Sequence of chain 1.E:
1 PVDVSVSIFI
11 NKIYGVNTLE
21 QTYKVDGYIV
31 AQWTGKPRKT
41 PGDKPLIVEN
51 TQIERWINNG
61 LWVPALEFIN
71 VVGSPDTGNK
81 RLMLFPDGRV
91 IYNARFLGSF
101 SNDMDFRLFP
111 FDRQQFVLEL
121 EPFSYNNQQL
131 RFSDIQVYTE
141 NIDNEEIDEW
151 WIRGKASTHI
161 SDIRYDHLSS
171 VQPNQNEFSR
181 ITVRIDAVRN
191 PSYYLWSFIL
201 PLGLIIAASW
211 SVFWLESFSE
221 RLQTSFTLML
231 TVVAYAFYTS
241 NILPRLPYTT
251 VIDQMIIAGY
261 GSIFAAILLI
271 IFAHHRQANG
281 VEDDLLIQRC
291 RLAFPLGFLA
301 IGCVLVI

This protein binds this small molecule.
Small molecule (SMILES): CN(C)CCCN1c2ccccc2Sc2ccc(Cl)cc21

Binding-site contacts:
Ligand atom N2 contacts residue GLU145 of chain 1.E at 3.7 Å.
Ligand atom CL1 contacts residue LYS12 of chain 1.E at 4.0 Å.
Ligand atom C17 contacts residue TRP150 of chain 1.E at 3.8 Å (hydrophobic).
Ligand atom S1 contacts residue ILE152 of chain 1.E at 3.4 Å.
Ligand atom C16 contacts residue GLU145 of chain 1.E at 3.4 Å.
Ligand atom C1 contacts residue ILE13 of chain 1.E at 3.6 Å (hydrophobic).
Ligand atom CL1 contacts residue THR139 of chain 1.E at 3.5 Å.
Ligand atom C6 contacts residue TRP150 of chain 1.E at 3.5 Å (hydrophobic).
Ligand atom N1 contacts residue ILE13 of chain 1.E at 3.8 Å.
Ligand atom N2 contacts residue ASP148 of chain 1.E at 3.8 Å.
Ligand atom C16 contacts residue ASP148 of chain 1.E at 3.8 Å.
Ligand atom C9 contacts residue VAL137 of chain 1.E at 3.2 Å (hydrophobic).
Ligand atom C15 contacts residue ASN144 of chain 1.E at 3.8 Å.
Ligand atom C6 contacts residue PHE116 of chain 1.E at 3.3 Å (hydrophobic).
Ligand atom C5 contacts residue TRP150 of chain 1.E at 3.0 Å (hydrophobic).
Ligand atom C4 contacts residue ILE13 of chain 1.E at 4.0 Å (hydrophobic).
Ligand atom S1 contacts residue ILE13 of chain 1.E at 3.8 Å.
Ligand atom C10 contacts residue THR139 of chain 1.E at 3.6 Å.
Ligand atom N2 contacts residue GLU140 of chain 1.E at 3.7 Å.
Ligand atom C5 contacts residue ILE13 of chain 1.E at 3.6 Å (hydrophobic).
Ligand atom CL1 contacts residue ASN11 of chain 1.E at 3.5 Å.
Ligand atom C9 contacts residue ILE10 of chain 1.E at 3.7 Å (hydrophobic).
Ligand atom C17 contacts residue ILE13 of chain 1.E at 2.9 Å (hydrophobic).
Ligand atom C14 contacts residue THR139 of chain 1.E at 3.8 Å.
Ligand atom N2 contacts residue ASN141 of chain 1.E at 3.6 Å.
Ligand atom C10 contacts residue VAL137 of chain 1.E at 4.0 Å (hydrophobic).
Ligand atom C14 contacts residue ASP148 of chain 1.E at 3.7 Å.
Ligand atom C15 contacts residue GLU145 of chain 1.E at 3.1 Å.
Ligand atom C7 contacts residue PHE116 of chain 1.E at 3.4 Å (hydrophobic).
Ligand atom C8 contacts residue VAL137 of chain 1.E at 3.9 Å (hydrophobic).
Ligand atom C16 contacts residue TRP150 of chain 1.E at 3.0 Å (hydrophobic).
Ligand atom CL1 contacts residue ILE10 of chain 1.E at 3.2 Å.
Ligand atom C15 contacts residue ASP148 of chain 1.E at 3.0 Å.
Ligand atom C11 contacts residue THR139 of chain 1.E at 4.0 Å.
Ligand atom C8 contacts residue ILE13 of chain 1.E at 3.5 Å (hydrophobic).
Ligand atom C2 contacts residue ILE13 of chain 1.E at 3.8 Å (hydrophobic).
Ligand atom C15 contacts residue GLU140 of chain 1.E at 3.5 Å.
Ligand atom C16 contacts residue ASN141 of chain 1.E at 3.3 Å.
Ligand atom C3 contacts residue ILE13 of chain 1.E at 3.5 Å (hydrophobic).
Ligand atom C7 contacts residue ALA187 of chain 1.E at 4.0 Å (hydrophobic).